The small molecule below binds the protein below.
Small molecule (SMILES): c1ccc(Oc2ccccc2-c2nn3cnnc3s2)cc1

Sequence of chain 5.A:
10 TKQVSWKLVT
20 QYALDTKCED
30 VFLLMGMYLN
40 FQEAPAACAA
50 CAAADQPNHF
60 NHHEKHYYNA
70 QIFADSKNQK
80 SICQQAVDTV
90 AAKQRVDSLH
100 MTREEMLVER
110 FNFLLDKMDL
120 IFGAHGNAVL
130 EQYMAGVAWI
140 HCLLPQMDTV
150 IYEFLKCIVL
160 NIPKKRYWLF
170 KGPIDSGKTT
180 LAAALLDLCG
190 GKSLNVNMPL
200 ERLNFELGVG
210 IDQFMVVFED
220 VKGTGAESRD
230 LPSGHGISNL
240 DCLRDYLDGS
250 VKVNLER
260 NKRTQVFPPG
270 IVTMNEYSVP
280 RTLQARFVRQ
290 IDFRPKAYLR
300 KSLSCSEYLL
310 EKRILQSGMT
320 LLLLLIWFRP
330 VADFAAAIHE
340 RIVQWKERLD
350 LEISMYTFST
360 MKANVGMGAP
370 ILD

Binding-site contacts:
Ligand atom N contacts residue GLY176 of chain 5.A at 3.7 Å.
Ligand atom O contacts residue ARG299 of chain 5.A at 4.0 Å.
Ligand atom N contacts residue TRP138 of chain 5.A at 3.5 Å.
Ligand atom C13 contacts residue SER175 of chain 5.A at 3.7 Å.
Ligand atom C12 contacts residue ASP174 of chain 5.A at 3.6 Å.
Ligand atom N2 contacts residue PRO294 of chain 5.A at 3.5 Å.
Ligand atom N1 contacts residue TRP138 of chain 5.A at 3.8 Å.
Ligand atom C13 contacts residue ASP174 of chain 5.A at 3.9 Å.
Ligand atom C6 contacts residue LEU302 of chain 5.A at 3.9 Å (hydrophobic).
Ligand atom C10 contacts residue THR179 of chain 5.A at 3.7 Å.
Ligand atom C11 contacts residue LEU302 of chain 5.A at 3.7 Å (hydrophobic).
Ligand atom C2 contacts residue ASP174 of chain 5.A at 4.0 Å.
Ligand atom N1 contacts residue SER175 of chain 5.A at 4.0 Å.
Ligand atom S contacts residue ARG299 of chain 5.A at 3.7 Å.
Ligand atom C14 contacts residue ASP174 of chain 5.A at 3.1 Å.
Ligand atom N1 contacts residue ASP174 of chain 5.A at 3.4 Å (salt-bridge).
Ligand atom C3 contacts residue ARG299 of chain 5.A at 3.9 Å.
Ligand atom N3 contacts residue ASP174 of chain 5.A at 3.6 Å (salt-bridge).
Ligand atom C10 contacts residue LEU302 of chain 5.A at 3.8 Å (hydrophobic).
Ligand atom C7 contacts residue LYS163 of chain 1.A at 3.8 Å.
Ligand atom C5 contacts residue LEU309 of chain 5.A at 4.0 Å (hydrophobic).
Ligand atom C2 contacts residue LYS163 of chain 1.A at 3.7 Å.
Ligand atom O contacts residue ASP174 of chain 5.A at 3.8 Å.
Ligand atom C contacts residue ARG299 of chain 5.A at 4.0 Å.
Ligand atom C1 contacts residue LYS163 of chain 1.A at 3.7 Å.
Ligand atom N3 contacts residue PRO294 of chain 5.A at 3.9 Å.
Ligand atom S contacts residue ASP174 of chain 5.A at 3.4 Å (salt-bridge).
Ligand atom N2 contacts residue LEU298 of chain 5.A at 3.7 Å.
Ligand atom N1 contacts residue GLY176 of chain 5.A at 4.0 Å.
Ligand atom N2 contacts residue LYS295 of chain 5.A at 3.0 Å (salt-bridge).
Ligand atom N contacts residue ASP174 of chain 5.A at 3.7 Å.
Ligand atom C9 contacts residue THR179 of chain 5.A at 3.1 Å.
Ligand atom C7 contacts residue LEU309 of chain 5.A at 3.9 Å (hydrophobic).
Ligand atom C1 contacts residue ARG299 of chain 5.A at 3.4 Å.
Ligand atom C2 contacts residue ARG299 of chain 5.A at 3.6 Å.
Ligand atom C8 contacts residue LEU309 of chain 5.A at 3.5 Å (hydrophobic).
Ligand atom N3 contacts residue ARG299 of chain 5.A at 4.0 Å.
Ligand atom N3 contacts residue LYS295 of chain 5.A at 3.2 Å (salt-bridge).
Ligand atom C13 contacts residue LEU298 of chain 5.A at 3.6 Å (hydrophobic).
Ligand atom N3 contacts residue LEU298 of chain 5.A at 4.0 Å.

Sequence of chain 1.A:
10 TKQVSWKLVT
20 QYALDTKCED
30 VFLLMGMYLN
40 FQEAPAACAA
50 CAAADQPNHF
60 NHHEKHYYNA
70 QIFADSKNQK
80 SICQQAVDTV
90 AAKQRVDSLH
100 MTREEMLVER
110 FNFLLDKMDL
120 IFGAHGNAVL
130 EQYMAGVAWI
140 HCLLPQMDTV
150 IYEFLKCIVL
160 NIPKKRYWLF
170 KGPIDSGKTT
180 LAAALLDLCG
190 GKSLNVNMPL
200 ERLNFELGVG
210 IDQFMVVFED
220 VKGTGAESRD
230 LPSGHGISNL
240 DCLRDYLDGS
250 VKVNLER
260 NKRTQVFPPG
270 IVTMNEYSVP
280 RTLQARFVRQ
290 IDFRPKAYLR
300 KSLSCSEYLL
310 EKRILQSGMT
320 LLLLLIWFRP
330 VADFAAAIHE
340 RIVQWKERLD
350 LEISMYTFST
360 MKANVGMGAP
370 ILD